Sequence of chain 2.B:
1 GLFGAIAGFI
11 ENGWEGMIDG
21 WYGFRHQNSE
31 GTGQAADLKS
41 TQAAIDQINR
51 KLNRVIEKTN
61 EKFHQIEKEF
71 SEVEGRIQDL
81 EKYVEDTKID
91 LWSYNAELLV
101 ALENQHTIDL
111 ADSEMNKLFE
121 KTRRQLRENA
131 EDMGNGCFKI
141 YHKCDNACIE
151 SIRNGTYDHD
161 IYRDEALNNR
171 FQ

This small molecule binds to this protein.
Small molecule (SMILES): CC(=O)N[C@@H]1[C@@H](O)[C@H](O)[C@@H](CO)O[C@H]1O

Binding-site contacts:
Ligand atom O5 contacts residue THR318 of chain 2.A at 3.8 Å.
Ligand atom O6 contacts residue THR318 of chain 2.A at 3.9 Å.
Ligand atom C1 contacts residue THR318 of chain 2.A at 4.2 Å.
Ligand atom C2 contacts residue ASN38 of chain 2.A at 3.9 Å.
Ligand atom O1 contacts residue ASN38 of chain 2.A at 3.5 Å (h-bond).
Ligand atom C6 contacts residue LEU52 of chain 2.B at 3.9 Å (hydrophobic).
Ligand atom O6 contacts residue LEU52 of chain 2.B at 3.1 Å.
Ligand atom N2 contacts residue ASN38 of chain 2.A at 3.0 Å (h-bond).
Ligand atom C1 contacts residue ASN38 of chain 2.A at 3.0 Å.
Ligand atom C7 contacts residue ASN38 of chain 2.A at 3.6 Å.
Ligand atom C8 contacts residue ASN38 of chain 2.A at 4.5 Å.
Ligand atom O5 contacts residue ASN38 of chain 2.A at 3.6 Å (h-bond).
Ligand atom O7 contacts residue ASN38 of chain 2.A at 4.0 Å.

Sequence of chain 2.A:
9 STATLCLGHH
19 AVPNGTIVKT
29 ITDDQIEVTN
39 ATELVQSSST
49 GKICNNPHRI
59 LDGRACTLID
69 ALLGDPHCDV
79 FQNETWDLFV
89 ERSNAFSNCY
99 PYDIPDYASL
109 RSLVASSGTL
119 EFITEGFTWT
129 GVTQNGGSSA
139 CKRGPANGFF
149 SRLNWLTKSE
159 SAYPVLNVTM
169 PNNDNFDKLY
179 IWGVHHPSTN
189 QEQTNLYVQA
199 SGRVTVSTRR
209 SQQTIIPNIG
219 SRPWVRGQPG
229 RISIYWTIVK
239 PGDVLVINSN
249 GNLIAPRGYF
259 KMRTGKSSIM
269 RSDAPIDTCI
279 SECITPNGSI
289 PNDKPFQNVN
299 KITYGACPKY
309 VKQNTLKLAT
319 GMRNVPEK